Sequence of chain 1.B:
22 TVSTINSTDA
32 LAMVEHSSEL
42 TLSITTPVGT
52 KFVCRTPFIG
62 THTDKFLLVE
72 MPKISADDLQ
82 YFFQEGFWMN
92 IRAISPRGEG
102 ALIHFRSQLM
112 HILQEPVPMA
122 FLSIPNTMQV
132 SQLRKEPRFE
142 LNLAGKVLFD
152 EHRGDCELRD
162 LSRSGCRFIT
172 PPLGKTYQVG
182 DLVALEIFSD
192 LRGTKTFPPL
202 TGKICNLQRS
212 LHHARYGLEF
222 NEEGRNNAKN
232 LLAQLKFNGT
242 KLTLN

Binding-site contacts:
Ligand atom N3 contacts residue GLY166 of chain 1.B at 3.5 Å.
Ligand atom C2 contacts residue ARG139 of chain 1.B at 3.6 Å.
Ligand atom N7 contacts residue GLY218 of chain 1.B at 3.4 Å.
Ligand atom C2 contacts residue GLY166 of chain 1.B at 3.6 Å.
Ligand atom O6 contacts residue ARG168 of chain 1.B at 3.1 Å.
Ligand atom N7 contacts residue ASN207 of chain 1.B at 3.1 Å (h-bond).
Ligand atom C2 contacts residue CYS167 of chain 1.B at 3.3 Å (hydrophobic).
Ligand atom O2' contacts residue SER165 of chain 1.B at 3.5 Å.
Ligand atom C6 contacts residue ARG139 of chain 1.B at 3.2 Å.
Ligand atom C6 contacts residue CYS167 of chain 1.B at 3.3 Å (hydrophobic).
Ligand atom N1 contacts residue CYS167 of chain 1.B at 3.2 Å.
Ligand atom O61 contacts residue ARG135 of chain 1.B at 2.8 Å (salt-bridge).
Ligand atom N71 contacts residue ARG135 of chain 1.B at 3.0 Å (salt-bridge).
Ligand atom O21 contacts residue ARG135 of chain 1.B at 3.4 Å.
Ligand atom N1 contacts residue ASP161 of chain 1.B at 2.7 Å (salt-bridge).
Ligand atom C8 contacts residue ASN207 of chain 1.B at 3.6 Å.
Ligand atom C5 contacts residue ARG139 of chain 1.B at 3.5 Å.
Ligand atom N71 contacts residue ARG139 of chain 1.B at 3.4 Å (salt-bridge).
Ligand atom O1P contacts residue CYS206 of chain 1.B at 3.6 Å.
Ligand atom O11 contacts residue ARG135 of chain 1.B at 3.5 Å.
Ligand atom O3' contacts residue LYS136 of chain 1.B at 3.2 Å (salt-bridge).
Ligand atom N2 contacts residue CYS167 of chain 1.B at 3.4 Å.
Ligand atom O21 contacts residue ARG139 of chain 1.B at 3.0 Å (salt-bridge).
Ligand atom O6 contacts residue ARG139 of chain 1.B at 3.4 Å (salt-bridge).
Ligand atom O4' contacts residue GLU220 of chain 1.B at 3.5 Å.
Ligand atom C2 contacts residue ASP161 of chain 1.B at 3.2 Å.
Ligand atom C4 contacts residue LEU219 of chain 1.B at 3.5 Å (hydrophobic).
Ligand atom N2 contacts residue SER163 of chain 1.B at 3.0 Å (h-bond).
Ligand atom O11 contacts residue LYS136 of chain 1.B at 2.9 Å (salt-bridge).
Ligand atom C1' contacts residue LEU219 of chain 1.B at 3.5 Å (hydrophobic).
Ligand atom N9 contacts residue LEU219 of chain 1.B at 3.4 Å (h-bond).
Ligand atom O4A contacts residue LEU134 of chain 1.B at 3.4 Å (h-bond).
Ligand atom N2 contacts residue ARG139 of chain 1.B at 3.5 Å.
Ligand atom O2P contacts residue ASN207 of chain 1.B at 3.0 Å (h-bond).
Ligand atom N3 contacts residue CYS167 of chain 1.B at 3.4 Å (h-bond).
Ligand atom N1 contacts residue ARG168 of chain 1.B at 3.5 Å (salt-bridge).
Ligand atom C81 contacts residue ARG135 of chain 1.B at 3.6 Å.
Ligand atom C81 contacts residue ARG139 of chain 1.B at 3.5 Å.
Ligand atom N2 contacts residue GLY166 of chain 1.B at 3.2 Å (h-bond).
Ligand atom N2 contacts residue ASP161 of chain 1.B at 2.8 Å (salt-bridge).

The protein below binds the small molecule below.
Small molecule (SMILES): Nc1nc2c(ncn2[C@@H]2O[C@@H]3CO[P](=O)(O)O[C@H]4[C@@H](O)[C@H](n5cnc6c(=O)[nH]c(N)nc65)O[C@@H]4CO[P](=O)(O)O[C@H]3[C@H]2O)c(=O)[nH]1